Sequence of chain 1.C:
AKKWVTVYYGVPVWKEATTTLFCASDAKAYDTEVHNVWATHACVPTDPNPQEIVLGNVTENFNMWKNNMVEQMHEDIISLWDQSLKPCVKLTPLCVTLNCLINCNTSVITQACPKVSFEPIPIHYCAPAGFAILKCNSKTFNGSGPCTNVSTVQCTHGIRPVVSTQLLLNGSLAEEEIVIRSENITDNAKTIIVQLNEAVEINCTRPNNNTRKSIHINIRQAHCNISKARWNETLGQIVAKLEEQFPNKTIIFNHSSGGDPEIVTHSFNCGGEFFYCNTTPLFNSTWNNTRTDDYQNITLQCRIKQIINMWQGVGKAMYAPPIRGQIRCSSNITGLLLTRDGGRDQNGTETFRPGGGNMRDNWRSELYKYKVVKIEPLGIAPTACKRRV

Binding-site contacts:
Ligand atom C3 contacts residue ASN93 of chain 1.C at 3.8 Å.
Ligand atom C8 contacts residue SER17 of chain 1.B at 3.7 Å.
Ligand atom O5 contacts residue ASN93 of chain 1.C at 2.3 Å (h-bond).
Ligand atom C5 contacts residue ASN93 of chain 1.C at 3.6 Å.
Ligand atom C4 contacts residue ASN93 of chain 1.C at 4.2 Å.
Ligand atom C7 contacts residue SER17 of chain 1.B at 4.0 Å.
Ligand atom C2 contacts residue ASN93 of chain 1.C at 2.5 Å.
Ligand atom C7 contacts residue ASN93 of chain 1.C at 3.9 Å.
Ligand atom N2 contacts residue ASN93 of chain 1.C at 2.9 Å (h-bond).
Ligand atom O7 contacts residue SER17 of chain 1.B at 3.6 Å.
Ligand atom O7 contacts residue ASN93 of chain 1.C at 4.4 Å.
Ligand atom C1 contacts residue ASN93 of chain 1.C at 1.4 Å.

The small molecule below binds the protein below.
Small molecule (SMILES): CC(=O)N[C@@H]1[C@@H](O)[C@H](O)[C@@H](CO)O[C@H]1O

Sequence of chain 1.B:
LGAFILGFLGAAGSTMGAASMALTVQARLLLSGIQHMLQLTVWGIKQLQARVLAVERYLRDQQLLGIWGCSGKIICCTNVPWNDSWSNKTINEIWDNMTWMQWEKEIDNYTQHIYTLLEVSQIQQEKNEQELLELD